Binding-site contacts:
Ligand atom C7 contacts residue GLU35 of chain 1.A at 3.4 Å.
Ligand atom O6 contacts residue SER6 of chain 1.A at 4.0 Å.
Ligand atom O7 contacts residue THR38 of chain 1.A at 4.3 Å.
Ligand atom O5 contacts residue TYR23 of chain 1.A at 3.5 Å (h-bond).
Ligand atom C6 contacts residue SER6 of chain 1.A at 4.3 Å.
Ligand atom C2 contacts residue GLU35 of chain 1.A at 3.8 Å.
Ligand atom N2 contacts residue ASN36 of chain 1.A at 3.0 Å (h-bond).
Ligand atom C4 contacts residue ASN36 of chain 1.A at 4.3 Å.
Ligand atom C1 contacts residue TYR23 of chain 1.A at 3.4 Å (hydrophobic).
Ligand atom O5 contacts residue PRO8 of chain 1.A at 4.1 Å.
Ligand atom C8 contacts residue GLU35 of chain 1.A at 3.2 Å.
Ligand atom C6 contacts residue PRO8 of chain 1.A at 4.3 Å (hydrophobic).
Ligand atom O6 contacts residue PRO8 of chain 1.A at 4.2 Å.
Ligand atom C3 contacts residue ASN36 of chain 1.A at 3.9 Å.
Ligand atom C5 contacts residue ASN36 of chain 1.A at 3.8 Å.
Ligand atom O7 contacts residue ASN36 of chain 1.A at 3.0 Å (h-bond).
Ligand atom C1 contacts residue GLU35 of chain 1.A at 3.9 Å.
Ligand atom C2 contacts residue ASN36 of chain 1.A at 2.5 Å.
Ligand atom C3 contacts residue GLU35 of chain 1.A at 4.4 Å.
Ligand atom O5 contacts residue ASN36 of chain 1.A at 2.5 Å (h-bond).
Ligand atom O7 contacts residue GLU35 of chain 1.A at 4.4 Å.
Ligand atom C7 contacts residue ASN36 of chain 1.A at 3.2 Å.
Ligand atom C5 contacts residue TYR23 of chain 1.A at 3.7 Å (hydrophobic).
Ligand atom C8 contacts residue ASN36 of chain 1.A at 4.5 Å.
Ligand atom C1 contacts residue ASN36 of chain 1.A at 1.5 Å.
Ligand atom N2 contacts residue GLU35 of chain 1.A at 2.9 Å (salt-bridge).
Ligand atom C6 contacts residue TYR23 of chain 1.A at 4.2 Å (hydrophobic).

Sequence of chain 1.A:
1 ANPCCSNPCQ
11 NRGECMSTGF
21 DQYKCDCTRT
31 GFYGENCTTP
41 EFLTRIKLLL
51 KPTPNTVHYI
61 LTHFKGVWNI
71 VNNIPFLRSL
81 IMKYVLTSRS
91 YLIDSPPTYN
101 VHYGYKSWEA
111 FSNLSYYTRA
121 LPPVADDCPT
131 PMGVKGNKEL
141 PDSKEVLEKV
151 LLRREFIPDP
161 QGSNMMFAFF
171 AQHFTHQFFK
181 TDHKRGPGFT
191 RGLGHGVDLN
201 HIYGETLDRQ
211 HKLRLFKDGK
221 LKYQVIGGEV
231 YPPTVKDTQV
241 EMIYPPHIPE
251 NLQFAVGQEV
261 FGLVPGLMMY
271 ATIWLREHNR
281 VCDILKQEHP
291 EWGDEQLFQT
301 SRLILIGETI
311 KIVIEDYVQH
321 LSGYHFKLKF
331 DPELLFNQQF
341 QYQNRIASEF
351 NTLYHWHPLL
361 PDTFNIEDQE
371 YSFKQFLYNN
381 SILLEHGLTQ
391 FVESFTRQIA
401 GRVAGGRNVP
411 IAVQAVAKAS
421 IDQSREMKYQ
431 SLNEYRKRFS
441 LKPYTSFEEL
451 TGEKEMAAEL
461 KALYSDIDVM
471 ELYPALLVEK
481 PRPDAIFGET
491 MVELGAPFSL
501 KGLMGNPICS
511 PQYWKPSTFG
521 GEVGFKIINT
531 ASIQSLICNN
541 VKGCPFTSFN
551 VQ

The protein below binds the small molecule below.
Small molecule (SMILES): CC(=O)N[C@@H]1[C@@H](O)[C@H](O)[C@@H](CO)O[C@H]1O